Binding-site contacts:
Ligand atom C7 contacts residue ASN173 of chain 1.C at 3.5 Å.
Ligand atom O5 contacts residue SER6 of chain 1.H at 2.4 Å (h-bond).
Ligand atom O7 contacts residue TYR128 of chain 1.C at 3.0 Å (h-bond).
Ligand atom C4 contacts residue ARG56 of chain 1.C at 3.5 Å.
Ligand atom O3 contacts residue ARG127 of chain 1.C at 2.4 Å (salt-bridge).
Ligand atom C4 contacts residue SER6 of chain 1.H at 4.2 Å.
Ligand atom C3 contacts residue SER6 of chain 1.H at 3.7 Å.
Ligand atom O7 contacts residue ASN173 of chain 1.C at 2.7 Å (h-bond).
Ligand atom O7 contacts residue ASP124 of chain 1.C at 3.4 Å.
Ligand atom C8 contacts residue LYS49 of chain 1.C at 3.5 Å.
Ligand atom C1 contacts residue SER6 of chain 1.H at 1.4 Å.
Ligand atom N2 contacts residue SER6 of chain 1.H at 2.7 Å (h-bond).
Ligand atom C8 contacts residue TYR128 of chain 1.C at 3.2 Å (hydrophobic).
Ligand atom C3 contacts residue ARG56 of chain 1.C at 3.3 Å.
Ligand atom C7 contacts residue SER6 of chain 1.H at 3.8 Å.
Ligand atom O5 contacts residue VAL5 of chain 1.H at 3.8 Å.
Ligand atom O3 contacts residue ARG56 of chain 1.C at 3.7 Å.
Ligand atom C3 contacts residue ARG127 of chain 1.C at 3.4 Å.
Ligand atom C2 contacts residue ARG127 of chain 1.C at 3.9 Å.
Ligand atom C2 contacts residue TYR128 of chain 1.C at 3.9 Å (hydrophobic).
Ligand atom C8 contacts residue ALA8 of chain 1.H at 3.3 Å (hydrophobic).
Ligand atom O4 contacts residue TYR128 of chain 1.C at 4.1 Å.
Ligand atom O7 contacts residue ARG127 of chain 1.C at 3.3 Å (salt-bridge).
Ligand atom O4 contacts residue GLU180 of chain 1.C at 4.2 Å.
Ligand atom O6 contacts residue VAL176 of chain 1.C at 3.1 Å.
Ligand atom C8 contacts residue ASN173 of chain 1.C at 4.2 Å.
Ligand atom O4 contacts residue GLU131 of chain 1.C at 4.1 Å.
Ligand atom O4 contacts residue ARG56 of chain 1.C at 2.6 Å (salt-bridge).
Ligand atom C2 contacts residue SER6 of chain 1.H at 2.3 Å.
Ligand atom C5 contacts residue ARG56 of chain 1.C at 4.1 Å.
Ligand atom C7 contacts residue ASP124 of chain 1.C at 4.2 Å.
Ligand atom C5 contacts residue SER6 of chain 1.H at 3.7 Å.
Ligand atom N2 contacts residue TYR128 of chain 1.C at 3.3 Å (h-bond).
Ligand atom C6 contacts residue GLU180 of chain 1.C at 3.6 Å.
Ligand atom C3 contacts residue TYR128 of chain 1.C at 3.3 Å (hydrophobic).
Ligand atom O6 contacts residue GLU180 of chain 1.C at 3.4 Å (salt-bridge).
Ligand atom O3 contacts residue TYR128 of chain 1.C at 2.6 Å (h-bond).
Ligand atom C4 contacts residue ARG127 of chain 1.C at 3.3 Å.
Ligand atom O4 contacts residue ARG127 of chain 1.C at 3.0 Å (salt-bridge).
Ligand atom C7 contacts residue TYR128 of chain 1.C at 2.9 Å (hydrophobic).

Sequence of chain 1.H:
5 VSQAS

Sequence of chain 1.C:
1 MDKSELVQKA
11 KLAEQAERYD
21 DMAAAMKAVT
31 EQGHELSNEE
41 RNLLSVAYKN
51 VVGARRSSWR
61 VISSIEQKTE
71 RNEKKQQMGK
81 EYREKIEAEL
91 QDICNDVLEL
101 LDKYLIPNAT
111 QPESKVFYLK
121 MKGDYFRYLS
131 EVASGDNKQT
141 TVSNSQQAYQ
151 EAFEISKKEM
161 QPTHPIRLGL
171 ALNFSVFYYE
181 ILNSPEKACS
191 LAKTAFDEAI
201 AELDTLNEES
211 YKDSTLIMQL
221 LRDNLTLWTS

A small-molecule ligand and the protein it binds are described below.
Small molecule (SMILES): CC(=O)N[C@@H]1[C@@H](O)[C@H](O)[C@@H](CO)O[C@H]1O